Binding-site contacts:
Ligand atom C8 contacts residue LEU165 of chain 1.L at 3.6 Å (hydrophobic).
Ligand atom C7 contacts residue MET105 of chain 1.L at 3.5 Å (hydrophobic).
Ligand atom C23 contacts residue GLU73 of chain 1.L at 3.4 Å.
Ligand atom F30 contacts residue ALA175 of chain 1.L at 3.1 Å.
Ligand atom O22 contacts residue ASP176 of chain 1.L at 2.5 Å (salt-bridge).
Ligand atom N5 contacts residue TYR104 of chain 1.L at 3.6 Å.
Ligand atom N6 contacts residue MET105 of chain 1.L at 2.8 Å (h-bond).
Ligand atom C9 contacts residue LEU165 of chain 1.L at 3.6 Å (hydrophobic).
Ligand atom N3 contacts residue LEU17 of chain 1.L at 3.6 Å.
Ligand atom O25 contacts residue ILE86 of chain 1.L at 3.2 Å.
Ligand atom F37 contacts residue LYS56 of chain 1.L at 3.7 Å.
Ligand atom N12 contacts residue PHE177 of chain 1.L at 3.5 Å.
Ligand atom O11 contacts residue VAL25 of chain 1.L at 3.8 Å.
Ligand atom O11 contacts residue PHE177 of chain 1.L at 2.9 Å.
Ligand atom C27 contacts residue MET77 of chain 1.L at 3.6 Å (hydrophobic).
Ligand atom F37 contacts residue THR102 of chain 1.L at 2.6 Å.
Ligand atom C17 contacts residue PHE177 of chain 1.L at 3.7 Å (hydrophobic).
Ligand atom F30 contacts residue ILE174 of chain 1.L at 3.4 Å.
Ligand atom C35 contacts residue THR102 of chain 1.L at 3.5 Å.
Ligand atom C7 contacts residue GLU103 of chain 1.L at 3.8 Å.
Ligand atom F29 contacts residue HIS156 of chain 1.L at 3.6 Å.
Ligand atom C33 contacts residue MET100 of chain 1.L at 3.6 Å (hydrophobic).
Ligand atom N6 contacts residue TYR104 of chain 1.L at 3.2 Å.
Ligand atom C23 contacts residue ASP176 of chain 1.L at 3.7 Å.
Ligand atom N26 contacts residue MET77 of chain 1.L at 3.7 Å.
Ligand atom C21 contacts residue ASP176 of chain 1.L at 3.3 Å.
Ligand atom F37 contacts residue MET100 of chain 1.L at 2.5 Å.
Ligand atom C34 contacts residue MET100 of chain 1.L at 3.7 Å (hydrophobic).
Ligand atom F30 contacts residue HIS156 of chain 1.L at 3.4 Å.
Ligand atom C34 contacts residue LYS56 of chain 1.L at 3.7 Å.
Ligand atom F29 contacts residue PHE154 of chain 1.L at 3.5 Å.
Ligand atom C10 contacts residue PHE177 of chain 1.L at 3.1 Å (hydrophobic).
Ligand atom F31 contacts residue ILE85 of chain 1.L at 3.6 Å.
Ligand atom C34 contacts residue THR102 of chain 1.L at 3.2 Å.
Ligand atom O25 contacts residue MET77 of chain 1.L at 3.7 Å.
Ligand atom N5 contacts residue MET105 of chain 1.L at 3.0 Å (h-bond).
Ligand atom F36 contacts residue THR102 of chain 1.L at 3.2 Å.
Ligand atom O22 contacts residue ALA175 of chain 1.L at 3.4 Å.
Ligand atom F30 contacts residue ASP176 of chain 1.L at 3.7 Å.
Ligand atom C4 contacts residue LEU17 of chain 1.L at 3.7 Å (hydrophobic).

Sequence of chain 1.L:
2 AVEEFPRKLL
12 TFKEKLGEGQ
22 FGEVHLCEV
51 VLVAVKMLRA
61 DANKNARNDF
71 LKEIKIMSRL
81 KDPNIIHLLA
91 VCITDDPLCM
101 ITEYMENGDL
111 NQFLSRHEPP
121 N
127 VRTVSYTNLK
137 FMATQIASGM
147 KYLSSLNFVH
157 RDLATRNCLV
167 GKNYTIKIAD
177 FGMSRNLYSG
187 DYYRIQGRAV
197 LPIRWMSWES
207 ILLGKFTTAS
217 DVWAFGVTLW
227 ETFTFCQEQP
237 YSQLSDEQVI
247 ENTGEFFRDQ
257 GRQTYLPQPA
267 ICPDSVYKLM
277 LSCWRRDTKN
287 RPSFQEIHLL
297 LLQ

The protein below binds the small molecule below.
Small molecule (SMILES): O=C(CN1C(=O)C2(CCN(C(=O)c3cnc4[nH]ncc4c3)CC2)c2c1ccc(F)c2F)NCC(F)(F)F